Sequence of chain 2.E:
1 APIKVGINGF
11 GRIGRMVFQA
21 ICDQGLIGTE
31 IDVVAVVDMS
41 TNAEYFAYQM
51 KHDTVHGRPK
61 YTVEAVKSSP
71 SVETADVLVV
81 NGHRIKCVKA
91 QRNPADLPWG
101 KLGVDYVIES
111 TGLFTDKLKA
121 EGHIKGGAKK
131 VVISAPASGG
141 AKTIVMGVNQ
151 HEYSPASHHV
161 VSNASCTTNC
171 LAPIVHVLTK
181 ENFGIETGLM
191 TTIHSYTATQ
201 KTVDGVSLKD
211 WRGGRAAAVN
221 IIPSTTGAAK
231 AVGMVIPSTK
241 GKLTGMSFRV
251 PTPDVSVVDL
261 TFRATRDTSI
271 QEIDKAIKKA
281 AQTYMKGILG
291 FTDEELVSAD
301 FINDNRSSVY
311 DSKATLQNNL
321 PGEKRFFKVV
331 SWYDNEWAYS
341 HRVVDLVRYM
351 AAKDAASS

Sequence of chain 2.F:
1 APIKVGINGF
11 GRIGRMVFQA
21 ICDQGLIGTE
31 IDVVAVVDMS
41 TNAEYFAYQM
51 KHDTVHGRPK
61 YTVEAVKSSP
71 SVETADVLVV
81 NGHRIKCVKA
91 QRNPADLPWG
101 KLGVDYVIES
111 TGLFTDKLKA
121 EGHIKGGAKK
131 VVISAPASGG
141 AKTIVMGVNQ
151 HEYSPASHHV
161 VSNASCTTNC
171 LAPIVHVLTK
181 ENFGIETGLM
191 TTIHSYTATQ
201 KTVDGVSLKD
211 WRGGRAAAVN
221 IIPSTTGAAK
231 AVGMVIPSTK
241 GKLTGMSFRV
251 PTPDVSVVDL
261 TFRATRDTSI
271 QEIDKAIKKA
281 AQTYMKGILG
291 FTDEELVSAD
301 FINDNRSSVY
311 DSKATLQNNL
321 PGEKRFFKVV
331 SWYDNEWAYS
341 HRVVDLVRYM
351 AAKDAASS

Binding-site contacts:
Ligand atom N3A contacts residue VAL37 of chain 2.F at 3.9 Å.
Ligand atom C1' contacts residue ASP38 of chain 2.F at 3.7 Å.
Ligand atom N3A contacts residue THR111 of chain 2.F at 3.4 Å.
Ligand atom O4' contacts residue THR111 of chain 2.F at 3.8 Å.
Ligand atom O2M contacts residue ASP38 of chain 2.F at 3.8 Å.
Ligand atom N2' contacts residue ASP38 of chain 2.F at 3.4 Å (salt-bridge).
Ligand atom C2A contacts residue VAL37 of chain 2.F at 3.7 Å (hydrophobic).
Ligand atom C4B contacts residue ASP38 of chain 2.F at 3.9 Å.
Ligand atom C2A contacts residue ALA90 of chain 2.F at 3.9 Å (hydrophobic).
Ligand atom C4A contacts residue THR111 of chain 2.F at 3.8 Å.
Ligand atom C4 contacts residue ARG92 of chain 2.F at 3.9 Å.
Ligand atom C5 contacts residue ARG92 of chain 2.F at 3.7 Å.
Ligand atom C2A contacts residue GLY9 of chain 2.F at 3.7 Å.
Ligand atom C11 contacts residue GLN91 of chain 2.F at 3.9 Å.
Ligand atom N6A contacts residue GLN91 of chain 2.F at 3.3 Å (h-bond).
Ligand atom C5B contacts residue ASP38 of chain 2.F at 3.1 Å.
Ligand atom N3A contacts residue GLY9 of chain 2.F at 3.2 Å.
Ligand atom C11 contacts residue LEU113 of chain 2.F at 3.5 Å (hydrophobic).
Ligand atom C2M contacts residue VAL206 of chain 2.E at 3.3 Å (hydrophobic).
Ligand atom C2A contacts residue THR111 of chain 2.F at 3.3 Å.
Ligand atom C2M contacts residue SER40 of chain 2.F at 3.7 Å.
Ligand atom N1A contacts residue ASN8 of chain 2.F at 3.6 Å.
Ligand atom C6B contacts residue MET39 of chain 2.F at 3.8 Å (hydrophobic).
Ligand atom O4' contacts residue GLY9 of chain 2.F at 3.9 Å.
Ligand atom C8 contacts residue LEU113 of chain 2.F at 3.7 Å (hydrophobic).
Ligand atom N7A contacts residue LEU113 of chain 2.F at 3.6 Å.
Ligand atom O5' contacts residue THR111 of chain 2.F at 3.4 Å (h-bond).
Ligand atom C2A contacts residue ASN8 of chain 2.F at 3.5 Å.
Ligand atom N1A contacts residue ALA90 of chain 2.F at 3.6 Å.
Ligand atom C3 contacts residue MET39 of chain 2.F at 3.5 Å (hydrophobic).
Ligand atom C4B contacts residue MET39 of chain 2.F at 3.8 Å (hydrophobic).
Ligand atom C2 contacts residue MET39 of chain 2.F at 3.4 Å (hydrophobic).
Ligand atom N1A contacts residue THR111 of chain 2.F at 3.7 Å.
Ligand atom O3' contacts residue ASP38 of chain 2.F at 3.8 Å.
Ligand atom C2 contacts residue GLN91 of chain 2.F at 3.7 Å.
Ligand atom O2M contacts residue SER40 of chain 2.F at 3.3 Å.
Ligand atom O3' contacts residue GLY11 of chain 2.F at 3.1 Å.
Ligand atom C5' contacts residue THR111 of chain 2.F at 3.3 Å.
Ligand atom O5' contacts residue SER110 of chain 2.F at 3.6 Å.
Ligand atom C5B contacts residue MET39 of chain 2.F at 3.7 Å (hydrophobic).

This protein binds this small molecule.
Small molecule (SMILES): COc1cc(OC)cc(C(=O)N[C@@H]2[C@H](O)[C@@H](CO)O[C@H]2n2cnc3c(NCc4cccc5ccccc45)ncnc32)c1